Sequence of chain 1.B:
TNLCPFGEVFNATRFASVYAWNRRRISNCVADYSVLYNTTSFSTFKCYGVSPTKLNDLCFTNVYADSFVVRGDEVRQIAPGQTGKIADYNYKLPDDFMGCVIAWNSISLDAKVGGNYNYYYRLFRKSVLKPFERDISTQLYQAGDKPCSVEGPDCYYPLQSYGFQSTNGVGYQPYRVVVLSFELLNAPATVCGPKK

The small molecule below binds the protein below.
Small molecule (SMILES): CC(=O)N[C@@H]1[C@@H](O)[C@H](O)[C@@H](CO)O[C@H]1O

Binding-site contacts:
Ligand atom C8 contacts residue PHE40 of chain 1.B at 4.5 Å (hydrophobic).
Ligand atom C8 contacts residue ASN45 of chain 1.B at 4.5 Å.
Ligand atom C3 contacts residue ASN45 of chain 1.B at 3.8 Å.
Ligand atom N2 contacts residue ASN45 of chain 1.B at 3.0 Å (h-bond).
Ligand atom O6 contacts residue ASN45 of chain 1.B at 4.5 Å.
Ligand atom C7 contacts residue GLY41 of chain 1.B at 4.1 Å.
Ligand atom O5 contacts residue ASN45 of chain 1.B at 2.3 Å (h-bond).
Ligand atom O7 contacts residue ASN45 of chain 1.B at 4.1 Å.
Ligand atom O7 contacts residue PHE40 of chain 1.B at 4.4 Å.
Ligand atom C4 contacts residue ASN45 of chain 1.B at 4.2 Å.
Ligand atom C7 contacts residue PHE44 of chain 1.B at 4.4 Å (hydrophobic).
Ligand atom C8 contacts residue PHE44 of chain 1.B at 3.5 Å (hydrophobic).
Ligand atom C1 contacts residue ASN45 of chain 1.B at 1.4 Å.
Ligand atom C2 contacts residue ASN45 of chain 1.B at 2.5 Å.
Ligand atom C5 contacts residue ASN45 of chain 1.B at 3.6 Å.
Ligand atom C8 contacts residue LEU70 of chain 1.B at 4.3 Å (hydrophobic).
Ligand atom O7 contacts residue GLY41 of chain 1.B at 3.4 Å.
Ligand atom C7 contacts residue ASN45 of chain 1.B at 3.8 Å.